Sequence of chain 1.A:
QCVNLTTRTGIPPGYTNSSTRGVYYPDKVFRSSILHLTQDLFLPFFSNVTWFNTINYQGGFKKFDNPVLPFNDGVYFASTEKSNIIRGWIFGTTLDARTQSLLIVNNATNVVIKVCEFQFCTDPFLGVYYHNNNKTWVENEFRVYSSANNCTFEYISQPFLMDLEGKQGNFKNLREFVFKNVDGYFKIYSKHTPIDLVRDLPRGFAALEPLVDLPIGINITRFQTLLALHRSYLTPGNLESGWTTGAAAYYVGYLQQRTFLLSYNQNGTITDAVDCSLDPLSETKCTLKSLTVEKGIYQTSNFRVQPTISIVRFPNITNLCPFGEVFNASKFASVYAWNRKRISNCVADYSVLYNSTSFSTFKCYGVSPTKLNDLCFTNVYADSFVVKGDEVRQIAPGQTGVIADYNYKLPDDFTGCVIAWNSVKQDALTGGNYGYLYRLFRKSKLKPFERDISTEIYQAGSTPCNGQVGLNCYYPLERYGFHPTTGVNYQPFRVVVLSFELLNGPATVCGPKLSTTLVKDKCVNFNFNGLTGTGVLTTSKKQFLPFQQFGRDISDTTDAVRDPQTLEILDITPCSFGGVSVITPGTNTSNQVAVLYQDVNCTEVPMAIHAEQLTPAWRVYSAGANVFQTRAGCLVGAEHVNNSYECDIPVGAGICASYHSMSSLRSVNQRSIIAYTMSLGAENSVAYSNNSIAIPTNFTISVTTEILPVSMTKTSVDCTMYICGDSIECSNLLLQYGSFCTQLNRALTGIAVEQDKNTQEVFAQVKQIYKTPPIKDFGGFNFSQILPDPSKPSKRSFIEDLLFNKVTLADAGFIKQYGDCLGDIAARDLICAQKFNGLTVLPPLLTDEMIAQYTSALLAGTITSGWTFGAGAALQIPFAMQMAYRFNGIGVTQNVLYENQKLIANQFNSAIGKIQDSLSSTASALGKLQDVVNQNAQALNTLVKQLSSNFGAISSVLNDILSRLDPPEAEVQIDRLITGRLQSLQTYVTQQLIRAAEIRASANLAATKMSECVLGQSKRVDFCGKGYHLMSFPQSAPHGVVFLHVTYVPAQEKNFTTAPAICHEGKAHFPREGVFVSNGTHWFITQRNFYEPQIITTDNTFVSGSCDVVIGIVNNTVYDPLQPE

Binding-site contacts:
Ligand atom C8 contacts residue GLN578 of chain 1.A at 3.7 Å.
Ligand atom N2 contacts residue ASN329 of chain 1.A at 2.9 Å (h-bond).
Ligand atom C8 contacts residue ASN329 of chain 1.A at 3.8 Å.
Ligand atom C1 contacts residue ASN329 of chain 1.A at 1.5 Å.
Ligand atom O7 contacts residue ASN329 of chain 1.A at 3.6 Å.
Ligand atom O5 contacts residue ASN329 of chain 1.A at 2.4 Å (h-bond).
Ligand atom O4 contacts residue THR579 of chain 1.A at 4.0 Å.
Ligand atom O3 contacts residue GLN578 of chain 1.A at 3.4 Å (h-bond).
Ligand atom C3 contacts residue GLN578 of chain 1.A at 3.6 Å.
Ligand atom C7 contacts residue GLN578 of chain 1.A at 3.6 Å.
Ligand atom C3 contacts residue ASN329 of chain 1.A at 3.8 Å.
Ligand atom C7 contacts residue ASN329 of chain 1.A at 3.2 Å.
Ligand atom N2 contacts residue GLN578 of chain 1.A at 2.8 Å (h-bond).
Ligand atom C3 contacts residue THR579 of chain 1.A at 4.1 Å.
Ligand atom C5 contacts residue GLN578 of chain 1.A at 4.2 Å.
Ligand atom C2 contacts residue ASN329 of chain 1.A at 2.5 Å.
Ligand atom C2 contacts residue GLN578 of chain 1.A at 3.8 Å.
Ligand atom C1 contacts residue GLN578 of chain 1.A at 4.0 Å.
Ligand atom C4 contacts residue ASN329 of chain 1.A at 4.3 Å.
Ligand atom C5 contacts residue ASN329 of chain 1.A at 3.7 Å.
Ligand atom O3 contacts residue THR579 of chain 1.A at 3.9 Å.

This small molecule binds to this protein.
Small molecule (SMILES): CC(=O)N[C@@H]1[C@@H](O)[C@H](O)[C@@H](CO)O[C@H]1O